A protein and the small-molecule ligand that binds it are described below.
Small molecule (SMILES): Cc1cn([C@H]2C[C@H](O[P](=O)(O)OC[C@H]3O[C@@H](n4cc(C)c(=O)[nH]c4=O)C[C@@H]3O[P](=O)(O)OC[C@H]3O[C@@H](n4cc(C)c(=O)[nH]c4=O)C[C@@H]3O)[C@@H](COP(=O)=O)O2)c(=O)[nH]c1=O

Sequence of chain 1.C:
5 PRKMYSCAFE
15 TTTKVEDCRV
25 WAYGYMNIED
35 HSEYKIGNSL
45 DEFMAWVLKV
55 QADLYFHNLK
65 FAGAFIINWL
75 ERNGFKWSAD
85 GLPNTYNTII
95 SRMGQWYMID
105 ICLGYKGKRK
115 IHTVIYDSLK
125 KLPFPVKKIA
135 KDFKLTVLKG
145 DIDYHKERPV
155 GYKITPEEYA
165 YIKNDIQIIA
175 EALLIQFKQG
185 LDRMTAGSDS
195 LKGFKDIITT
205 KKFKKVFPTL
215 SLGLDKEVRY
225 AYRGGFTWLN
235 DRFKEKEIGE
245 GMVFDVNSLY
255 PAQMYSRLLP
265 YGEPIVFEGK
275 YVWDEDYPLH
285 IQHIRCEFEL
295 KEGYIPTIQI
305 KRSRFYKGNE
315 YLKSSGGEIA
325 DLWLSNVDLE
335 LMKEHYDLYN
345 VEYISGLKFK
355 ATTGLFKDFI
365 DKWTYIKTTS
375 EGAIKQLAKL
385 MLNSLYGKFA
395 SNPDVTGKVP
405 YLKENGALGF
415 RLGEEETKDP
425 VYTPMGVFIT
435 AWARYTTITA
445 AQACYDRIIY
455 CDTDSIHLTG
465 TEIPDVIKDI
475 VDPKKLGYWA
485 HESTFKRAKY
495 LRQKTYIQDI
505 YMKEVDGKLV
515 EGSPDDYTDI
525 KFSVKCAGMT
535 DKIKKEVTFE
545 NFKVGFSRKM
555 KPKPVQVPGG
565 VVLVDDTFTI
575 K

Binding-site contacts:
Ligand atom C4' contacts residue THR15 of chain 1.C at 3.6 Å.
Ligand atom O2 contacts residue ASN62 of chain 1.C at 2.6 Å (h-bond).
Ligand atom O3' contacts residue THR15 of chain 1.C at 2.3 Å (h-bond).
Ligand atom N1 contacts residue ASN62 of chain 1.C at 4.1 Å.
Ligand atom O3' contacts residue THR16 of chain 1.C at 3.9 Å.
Ligand atom O4' contacts residue LEU123 of chain 1.C at 4.0 Å.
Ligand atom C5' contacts residue PHE13 of chain 1.C at 3.9 Å (hydrophobic).
Ligand atom C3' contacts residue THR15 of chain 1.C at 3.2 Å.
Ligand atom C2' contacts residue TYR148 of chain 1.C at 3.4 Å (hydrophobic).
Ligand atom C4 contacts residue TYR148 of chain 1.C at 3.9 Å (hydrophobic).
Ligand atom P contacts residue TYR148 of chain 1.C at 4.0 Å.
Ligand atom C2 contacts residue LEU567 of chain 1.C at 4.0 Å (hydrophobic).
Ligand atom C2' contacts residue THR15 of chain 1.C at 3.8 Å.
Ligand atom OP2 contacts residue TYR148 of chain 1.C at 2.6 Å (h-bond).
Ligand atom C1' contacts residue ASN62 of chain 1.C at 4.0 Å.
Ligand atom O2 contacts residue THR17 of chain 1.C at 3.7 Å.
Ligand atom C2 contacts residue PHE65 of chain 1.C at 4.1 Å (hydrophobic).
Ligand atom C6 contacts residue TYR148 of chain 1.C at 3.8 Å (hydrophobic).
Ligand atom OP2 contacts residue PRO129 of chain 1.C at 3.1 Å.
Ligand atom C2 contacts residue ASN62 of chain 1.C at 3.5 Å.
Ligand atom OP2 contacts residue VAL130 of chain 1.C at 3.0 Å (h-bond).
Ligand atom C4' contacts residue PHE65 of chain 1.C at 3.9 Å (hydrophobic).
Ligand atom C5' contacts residue GLU14 of chain 1.C at 3.7 Å.
Ligand atom P contacts residue VAL130 of chain 1.C at 4.1 Å.
Ligand atom C5' contacts residue TYR148 of chain 1.C at 4.0 Å (hydrophobic).
Ligand atom C7 contacts residue TYR148 of chain 1.C at 3.5 Å (hydrophobic).
Ligand atom P contacts residue PRO129 of chain 1.C at 3.7 Å.
Ligand atom O2 contacts residue PHE65 of chain 1.C at 2.9 Å.
Ligand atom C5' contacts residue PRO129 of chain 1.C at 3.6 Å (hydrophobic).
Ligand atom OP1 contacts residue PHE13 of chain 1.C at 3.6 Å.
Ligand atom O4' contacts residue PHE65 of chain 1.C at 3.8 Å.
Ligand atom C4' contacts residue PRO129 of chain 1.C at 3.7 Å (hydrophobic).
Ligand atom P contacts residue GLU14 of chain 1.C at 4.0 Å.
Ligand atom OP2 contacts residue GLU14 of chain 1.C at 4.0 Å.
Ligand atom N3 contacts residue LEU567 of chain 1.C at 3.7 Å.
Ligand atom C5 contacts residue TYR148 of chain 1.C at 3.5 Å (hydrophobic).
Ligand atom C3' contacts residue PRO129 of chain 1.C at 3.5 Å (hydrophobic).
Ligand atom O3' contacts residue PRO129 of chain 1.C at 3.1 Å.
Ligand atom OP1 contacts residue GLU14 of chain 1.C at 3.5 Å (salt-bridge).
Ligand atom OP1 contacts residue HIS61 of chain 1.C at 3.5 Å.